Sequence of chain 2.F:
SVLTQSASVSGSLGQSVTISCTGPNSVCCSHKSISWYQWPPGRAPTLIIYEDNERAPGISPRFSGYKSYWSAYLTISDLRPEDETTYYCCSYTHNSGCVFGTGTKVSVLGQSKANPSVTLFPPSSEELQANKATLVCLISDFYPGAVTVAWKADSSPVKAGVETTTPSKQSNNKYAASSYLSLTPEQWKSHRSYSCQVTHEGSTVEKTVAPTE

Sequence of chain 2.B:
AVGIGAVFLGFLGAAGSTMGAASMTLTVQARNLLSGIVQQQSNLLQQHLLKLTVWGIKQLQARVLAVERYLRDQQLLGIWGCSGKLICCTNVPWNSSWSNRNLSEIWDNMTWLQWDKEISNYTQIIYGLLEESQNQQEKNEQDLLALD

Sequence of chain 2.A:
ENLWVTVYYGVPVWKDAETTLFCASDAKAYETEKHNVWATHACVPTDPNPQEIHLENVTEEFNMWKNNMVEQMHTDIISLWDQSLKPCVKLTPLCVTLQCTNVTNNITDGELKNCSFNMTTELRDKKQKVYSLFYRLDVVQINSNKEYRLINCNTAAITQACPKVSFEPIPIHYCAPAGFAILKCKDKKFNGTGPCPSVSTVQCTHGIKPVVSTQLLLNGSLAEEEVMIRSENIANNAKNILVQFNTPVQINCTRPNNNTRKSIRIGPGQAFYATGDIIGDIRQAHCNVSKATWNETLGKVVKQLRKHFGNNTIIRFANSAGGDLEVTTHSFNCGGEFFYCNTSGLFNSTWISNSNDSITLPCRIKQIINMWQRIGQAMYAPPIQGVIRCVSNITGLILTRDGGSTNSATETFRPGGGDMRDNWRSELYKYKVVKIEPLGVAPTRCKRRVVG

Sequence of chain 2.E:
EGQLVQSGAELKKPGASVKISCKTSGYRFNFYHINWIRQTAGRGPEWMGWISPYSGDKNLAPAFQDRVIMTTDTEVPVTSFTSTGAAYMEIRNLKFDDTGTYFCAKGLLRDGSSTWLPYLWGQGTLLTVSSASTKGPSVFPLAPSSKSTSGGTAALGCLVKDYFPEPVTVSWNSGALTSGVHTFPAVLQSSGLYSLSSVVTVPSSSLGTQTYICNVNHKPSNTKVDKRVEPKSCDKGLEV

The small molecule below binds the protein below.
Small molecule (SMILES): CC(=O)N[C@H]1[C@H](O[C@H]2[C@H](O)[C@@H](NC(C)=O)CO[C@@H]2CO)O[C@H](CO)[C@@H](O[C@@H]2O[C@H](CO[C@H]3O[C@H](CO[C@H]4O[C@H](CO)[C@@H](O)[C@H](O)[C@@H]4O)[C@@H](O)[C@H](O[C@H]4O[C@H](CO)[C@@H](O)[C@H](O)[C@@H]4O)[C@@H]3O)[C@@H](O)[C@H](O[C@H]3O[C@H](CO)[C@@H](O)[C@H](O)[C@@H]3O)[C@@H]2O)[C@@H]1O

Binding-site contacts:
Ligand atom O2 contacts residue ASN59 of chain 2.E at 3.2 Å (h-bond).
Ligand atom C8 contacts residue SER17 of chain 2.B at 3.2 Å.
Ligand atom O5 contacts residue PHE31 of chain 2.E at 3.5 Å.
Ligand atom O6 contacts residue LYS58 of chain 2.E at 2.7 Å (salt-bridge).
Ligand atom C1 contacts residue ASN96 of chain 2.F at 3.3 Å.
Ligand atom C7 contacts residue SER52 of chain 2.E at 3.4 Å.
Ligand atom O6 contacts residue TYR54 of chain 2.E at 3.1 Å.
Ligand atom C6 contacts residue TYR54 of chain 2.E at 3.3 Å (hydrophobic).
Ligand atom C6 contacts residue LYS58 of chain 2.E at 3.6 Å.
Ligand atom C7 contacts residue HIS33 of chain 2.E at 3.3 Å.
Ligand atom O5 contacts residue ASN57 of chain 2.A at 2.5 Å (h-bond).
Ligand atom C8 contacts residue ARG110 of chain 2.E at 3.5 Å.
Ligand atom C6 contacts residue ASP111 of chain 2.E at 2.9 Å.
Ligand atom C4 contacts residue PHE31 of chain 2.E at 3.4 Å (hydrophobic).
Ligand atom C5 contacts residue TYR54 of chain 2.E at 3.2 Å (hydrophobic).
Ligand atom C1 contacts residue PHE31 of chain 2.E at 3.4 Å (hydrophobic).
Ligand atom C3 contacts residue SER113 of chain 2.E at 3.0 Å.
Ligand atom C8 contacts residue GLU56 of chain 2.A at 3.4 Å.
Ligand atom O2 contacts residue GLY112 of chain 2.E at 3.5 Å (h-bond).
Ligand atom C1 contacts residue TYR54 of chain 2.E at 3.4 Å (hydrophobic).
Ligand atom O6 contacts residue ASN30 of chain 2.E at 3.1 Å (h-bond).
Ligand atom N2 contacts residue ASN57 of chain 2.A at 2.6 Å (h-bond).
Ligand atom O7 contacts residue SER17 of chain 2.B at 3.3 Å (h-bond).
Ligand atom C2 contacts residue ASN57 of chain 2.A at 2.2 Å.
Ligand atom C2 contacts residue ASN96 of chain 2.F at 3.2 Å.
Ligand atom C1 contacts residue ASN59 of chain 2.E at 3.4 Å.
Ligand atom O2 contacts residue ASN96 of chain 2.F at 2.5 Å (h-bond).
Ligand atom O2 contacts residue THR115 of chain 2.E at 2.6 Å (h-bond).
Ligand atom O6 contacts residue ASP111 of chain 2.E at 2.2 Å (salt-bridge).
Ligand atom O3 contacts residue SER113 of chain 2.E at 3.2 Å (h-bond).
Ligand atom C8 contacts residue HIS33 of chain 2.E at 3.1 Å.
Ligand atom O7 contacts residue HIS33 of chain 2.E at 3.2 Å (h-bond).
Ligand atom O5 contacts residue ASN59 of chain 2.E at 2.9 Å (h-bond).
Ligand atom O4 contacts residue HIS95 of chain 2.F at 3.6 Å (h-bond).
Ligand atom O6 contacts residue PHE31 of chain 2.E at 3.0 Å.
Ligand atom C1 contacts residue ASN57 of chain 2.A at 1.4 Å.
Ligand atom C8 contacts residue PHE31 of chain 2.E at 3.3 Å (hydrophobic).
Ligand atom O5 contacts residue TYR54 of chain 2.E at 3.2 Å.
Ligand atom O7 contacts residue SER52 of chain 2.E at 2.3 Å (h-bond).
Ligand atom O4 contacts residue ARG110 of chain 2.E at 3.5 Å (salt-bridge).